Sequence of chain 2.A:
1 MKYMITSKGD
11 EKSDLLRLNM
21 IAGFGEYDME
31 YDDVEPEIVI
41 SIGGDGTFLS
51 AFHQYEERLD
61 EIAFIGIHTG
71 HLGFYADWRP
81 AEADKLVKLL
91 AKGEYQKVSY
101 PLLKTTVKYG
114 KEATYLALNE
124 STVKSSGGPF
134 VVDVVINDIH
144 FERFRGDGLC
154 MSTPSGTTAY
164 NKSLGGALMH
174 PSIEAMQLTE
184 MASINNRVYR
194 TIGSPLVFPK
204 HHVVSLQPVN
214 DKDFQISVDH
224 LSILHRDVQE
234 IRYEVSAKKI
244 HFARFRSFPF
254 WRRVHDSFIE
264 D

Sequence of chain 3.A:
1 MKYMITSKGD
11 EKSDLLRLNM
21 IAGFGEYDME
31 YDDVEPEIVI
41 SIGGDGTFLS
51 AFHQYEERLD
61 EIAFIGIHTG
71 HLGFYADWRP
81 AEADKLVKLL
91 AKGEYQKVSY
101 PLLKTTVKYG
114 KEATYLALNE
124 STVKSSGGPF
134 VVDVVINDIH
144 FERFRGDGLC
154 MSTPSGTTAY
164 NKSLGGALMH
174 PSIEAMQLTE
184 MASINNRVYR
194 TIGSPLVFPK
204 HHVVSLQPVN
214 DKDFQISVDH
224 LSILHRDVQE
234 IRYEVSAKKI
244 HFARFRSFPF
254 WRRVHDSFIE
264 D

A small-molecule ligand and the protein it binds are described below.
Small molecule (SMILES): Nc1ncnc2c1ncn2[C@@H]1O[C@H](CN2CC#Cc3nc4c(N)ncnc4n3[C@@H]3O[C@H](CNC(=O)CCNC(=O)C2)[C@@H](O)[C@H]3O)[C@@H](O)[C@H]1O

Binding-site contacts:
Ligand atom C22 contacts residue CIT1 of chain 3.C at 3.5 Å.
Ligand atom N10 contacts residue ASP45 of chain 3.A at 3.5 Å (salt-bridge).
Ligand atom O3 contacts residue HIS223 of chain 3.A at 3.4 Å (h-bond).
Ligand atom C14 contacts residue PHE74 of chain 3.A at 3.4 Å (hydrophobic).
Ligand atom N7 contacts residue SER158 of chain 3.A at 3.0 Å (h-bond).
Ligand atom N contacts residue ASP150 of chain 2.A at 3.0 Å (salt-bridge).
Ligand atom O7 contacts residue ALA162 of chain 3.A at 3.2 Å.
Ligand atom N11 contacts residue CIT1 of chain 3.C at 2.9 Å (h-bond).
Ligand atom N8 contacts residue THR161 of chain 3.A at 2.6 Å (h-bond).
Ligand atom N7 contacts residue TYR75 of chain 3.A at 3.4 Å (h-bond).
Ligand atom O2 contacts residue ILE187 of chain 2.A at 3.1 Å.
Ligand atom O6 contacts residue GLU123 of chain 3.A at 2.7 Å (salt-bridge).
Ligand atom N1 contacts residue SER166 of chain 3.A at 3.2 Å (h-bond).
Ligand atom C21 contacts residue HIS223 of chain 3.A at 3.6 Å.
Ligand atom O6 contacts residue ASN122 of chain 3.A at 3.1 Å (h-bond).
Ligand atom C10 contacts residue ASP45 of chain 3.A at 3.5 Å.
Ligand atom O5 contacts residue ASP45 of chain 3.A at 2.8 Å (salt-bridge).
Ligand atom C25 contacts residue CIT1 of chain 3.C at 3.4 Å.
Ligand atom C19 contacts residue ILE187 of chain 2.A at 3.5 Å (hydrophobic).
Ligand atom C22 contacts residue HIS223 of chain 3.A at 3.3 Å.
Ligand atom O5 contacts residue LEU72 of chain 3.A at 3.3 Å.
Ligand atom N contacts residue TYR163 of chain 3.A at 3.4 Å.
Ligand atom N12 contacts residue HIS223 of chain 3.A at 3.4 Å (h-bond).
Ligand atom O7 contacts residue TYR163 of chain 3.A at 3.2 Å (h-bond).
Ligand atom O7 contacts residue GLU123 of chain 3.A at 2.5 Å (salt-bridge).
Ligand atom C contacts residue TYR163 of chain 3.A at 3.4 Å (hydrophobic).
Ligand atom N8 contacts residue PHE74 of chain 3.A at 3.3 Å.
Ligand atom C1 contacts residue SER166 of chain 3.A at 3.2 Å.
Ligand atom N7 contacts residue ASN122 of chain 3.A at 2.9 Å (h-bond).
Ligand atom C24 contacts residue CIT1 of chain 3.C at 3.1 Å.
Ligand atom C14 contacts residue THR161 of chain 3.A at 3.3 Å.
Ligand atom O4 contacts residue ASN189 of chain 2.A at 3.6 Å.
Ligand atom N contacts residue ALA185 of chain 2.A at 2.9 Å (h-bond).
Ligand atom C13 contacts residue ALA162 of chain 3.A at 3.5 Å (hydrophobic).
Ligand atom C3 contacts residue TYR163 of chain 3.A at 3.4 Å (hydrophobic).
Ligand atom C27 contacts residue GLU123 of chain 3.A at 3.4 Å.
Ligand atom C26 contacts residue GLU123 of chain 3.A at 3.4 Å.
Ligand atom C13 contacts residue THR161 of chain 3.A at 3.5 Å.
Ligand atom C12 contacts residue ALA162 of chain 3.A at 3.4 Å (hydrophobic).
Ligand atom N6 contacts residue ASN122 of chain 3.A at 2.9 Å (h-bond).